A small-molecule ligand and the protein it binds are described below.
Small molecule (SMILES): CC1=C(/C=C/C(C)=C/C=C/C(C)=C/C(=O)O)C(C)(C)CCC1

Binding-site contacts:
Ligand atom C10 contacts residue VAL103 of chain 1.A at 3.9 Å (hydrophobic).
Ligand atom O1 contacts residue ARG106 of chain 1.A at 3.5 Å.
Ligand atom C19 contacts residue VAL118 of chain 1.A at 3.6 Å (hydrophobic).
Ligand atom C10 contacts residue MET107 of chain 1.A at 4.0 Å (hydrophobic).
Ligand atom C7 contacts residue MET107 of chain 1.A at 4.1 Å (hydrophobic).
Ligand atom O2 contacts residue CYS27 of chain 1.A at 4.2 Å.
Ligand atom C11 contacts residue GLN65 of chain 1.A at 4.2 Å.
Ligand atom C12 contacts residue VAL103 of chain 1.A at 3.8 Å (hydrophobic).
Ligand atom C19 contacts residue LEU119 of chain 1.A at 3.3 Å (hydrophobic).
Ligand atom O1 contacts residue GLN28 of chain 1.A at 3.0 Å (h-bond).
Ligand atom C3 contacts residue LEU138 of chain 1.A at 4.0 Å (hydrophobic).
Ligand atom C20 contacts residue TYR29 of chain 1.A at 4.1 Å (hydrophobic).
Ligand atom C14 contacts residue ALA69 of chain 1.A at 4.1 Å (hydrophobic).
Ligand atom C8 contacts residue MET107 of chain 1.A at 3.9 Å (hydrophobic).
Ligand atom C18 contacts residue PHE130 of chain 1.A at 4.2 Å (hydrophobic).
Ligand atom C20 contacts residue ALA110 of chain 1.A at 4.0 Å (hydrophobic).
Ligand atom C19 contacts residue MET107 of chain 1.A at 3.7 Å (hydrophobic).
Ligand atom O2 contacts residue ARG109 of chain 1.A at 3.7 Å.
Ligand atom C18 contacts residue CYS62 of chain 1.A at 3.4 Å (hydrophobic).
Ligand atom O2 contacts residue TYR29 of chain 1.A at 3.4 Å (h-bond).
Ligand atom C17 contacts residue ALA142 of chain 1.A at 3.9 Å (hydrophobic).
Ligand atom C17 contacts residue MET107 of chain 1.A at 3.7 Å (hydrophobic).
Ligand atom C15 contacts residue ARG106 of chain 1.A at 4.1 Å.
Ligand atom C12 contacts residue ALA69 of chain 1.A at 3.9 Å (hydrophobic).
Ligand atom C16 contacts residue ALA142 of chain 1.A at 3.8 Å (hydrophobic).
Ligand atom C18 contacts residue PHE120 of chain 1.A at 4.0 Å (hydrophobic).
Ligand atom C13 contacts residue GLN28 of chain 1.A at 4.2 Å.
Ligand atom C4 contacts residue CYS62 of chain 1.A at 4.1 Å (hydrophobic).
Ligand atom O1 contacts residue CYS27 of chain 1.A at 3.8 Å.
Ligand atom C14 contacts residue ARG106 of chain 1.A at 4.1 Å.
Ligand atom C16 contacts residue MET107 of chain 1.A at 4.2 Å (hydrophobic).
Ligand atom C11 contacts residue MET107 of chain 1.A at 3.9 Å (hydrophobic).
Ligand atom C17 contacts residue PHE143 of chain 1.A at 3.9 Å (hydrophobic).
Ligand atom C15 contacts residue GLN28 of chain 1.A at 3.5 Å.
Ligand atom O2 contacts residue GLN28 of chain 1.A at 3.4 Å (h-bond).
Ligand atom C18 contacts residue ILE66 of chain 1.A at 4.0 Å (hydrophobic).
Ligand atom C14 contacts residue GLN28 of chain 1.A at 4.1 Å.
Ligand atom C9 contacts residue MET107 of chain 1.A at 3.8 Å (hydrophobic).
Ligand atom C5 contacts residue PHE130 of chain 1.A at 4.2 Å (hydrophobic).
Ligand atom C2 contacts residue VAL139 of chain 1.A at 4.2 Å (hydrophobic).

Sequence of chain 1.A:
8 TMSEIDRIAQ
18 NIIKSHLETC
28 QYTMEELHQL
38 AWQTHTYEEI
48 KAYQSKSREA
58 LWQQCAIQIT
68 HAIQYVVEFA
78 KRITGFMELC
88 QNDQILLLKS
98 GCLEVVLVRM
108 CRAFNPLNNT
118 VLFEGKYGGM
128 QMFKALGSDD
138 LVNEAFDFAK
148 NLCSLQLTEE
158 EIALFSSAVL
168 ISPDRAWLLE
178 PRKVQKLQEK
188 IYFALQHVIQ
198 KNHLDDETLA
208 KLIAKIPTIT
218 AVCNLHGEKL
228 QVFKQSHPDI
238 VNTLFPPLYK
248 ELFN